Sequence of chain 18.C:
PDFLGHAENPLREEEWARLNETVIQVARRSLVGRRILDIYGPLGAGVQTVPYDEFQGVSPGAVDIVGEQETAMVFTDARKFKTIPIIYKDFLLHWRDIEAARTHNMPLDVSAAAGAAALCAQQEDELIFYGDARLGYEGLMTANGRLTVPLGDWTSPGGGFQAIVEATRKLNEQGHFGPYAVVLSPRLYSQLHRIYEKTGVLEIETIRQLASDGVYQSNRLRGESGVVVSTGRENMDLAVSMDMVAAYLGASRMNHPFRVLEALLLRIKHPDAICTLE

This protein binds this small molecule.
Small molecule (SMILES): CC(C)C[C@H](NC(=O)CN)C(=O)N[C@H](C(=O)N[C@H](C(=O)NCC(=O)N[C@@H](CO)C(=O)N[C@@H](CC(C)C)C(=O)N[C@@H](CCCN=C(N)N)C(=O)NCC=O)C(C)C)[C@@H](C)O

Binding-site contacts:
Ligand atom CG2 contacts residue MET259 of chain 18.C at 3.7 Å (hydrophobic).
Ligand atom CB contacts residue ARG49 of chain 18.C at 3.7 Å.
Ligand atom N contacts residue ARG49 of chain 18.C at 3.5 Å (salt-bridge).
Ligand atom O contacts residue ARG43 of chain 18.C at 3.3 Å (salt-bridge).
Ligand atom O contacts residue ARG50 of chain 18.C at 3.7 Å.
Ligand atom CA contacts residue ARG49 of chain 18.C at 3.7 Å.
Ligand atom O contacts residue ARG49 of chain 18.C at 3.0 Å (salt-bridge).
Ligand atom NH1 contacts residue ILE51 of chain 18.C at 3.5 Å (h-bond).
Ligand atom CZ contacts residue ASP228 of chain 18.C at 3.2 Å.
Ligand atom N contacts residue ARG49 of chain 18.C at 3.5 Å (salt-bridge).
Ligand atom NH2 contacts residue THR246 of chain 18.C at 2.8 Å (h-bond).
Ligand atom CB contacts residue ILE39 of chain 18.C at 3.7 Å (hydrophobic).
Ligand atom CG2 contacts residue ALA42 of chain 18.C at 3.7 Å (hydrophobic).
Ligand atom O contacts residue ILE54 of chain 18.C at 3.4 Å.
Ligand atom C contacts residue ILE39 of chain 18.C at 3.6 Å (hydrophobic).
Ligand atom OG1 contacts residue ASP258 of chain 18.C at 3.5 Å.
Ligand atom CA contacts residue ASP258 of chain 18.C at 3.3 Å.
Ligand atom O contacts residue ILE39 of chain 18.C at 3.5 Å.
Ligand atom NE contacts residue ASP53 of chain 18.C at 3.6 Å (salt-bridge).
Ligand atom CB contacts residue ARG49 of chain 18.C at 3.6 Å.
Ligand atom CB contacts residue MET259 of chain 18.C at 3.5 Å (hydrophobic).
Ligand atom C contacts residue ARG49 of chain 18.C at 3.5 Å.
Ligand atom NH1 contacts residue ARG50 of chain 18.C at 3.7 Å.
Ligand atom O contacts residue ARG43 of chain 18.C at 2.9 Å (salt-bridge).
Ligand atom CB contacts residue ASP258 of chain 18.C at 3.7 Å.
Ligand atom CD contacts residue ASP53 of chain 18.C at 3.3 Å.
Ligand atom CD2 contacts residue ARG43 of chain 18.C at 3.7 Å.
Ligand atom C contacts residue ASP258 of chain 18.C at 3.7 Å.
Ligand atom CA contacts residue ILE54 of chain 18.C at 3.7 Å (hydrophobic).
Ligand atom N contacts residue ASP258 of chain 18.C at 2.9 Å (salt-bridge).
Ligand atom NH2 contacts residue ASP228 of chain 18.C at 2.4 Å (salt-bridge).
Ligand atom N contacts residue ASP258 of chain 18.C at 3.2 Å (salt-bridge).
Ligand atom NH1 contacts residue ASP228 of chain 18.C at 3.2 Å (salt-bridge).
Ligand atom OG1 contacts residue MET259 of chain 18.C at 2.6 Å (h-bond).
Ligand atom N contacts residue ASP258 of chain 18.C at 3.7 Å.
Ligand atom N contacts residue ARG49 of chain 18.C at 3.7 Å.
Ligand atom CD1 contacts residue PRO57 of chain 18.C at 3.6 Å (hydrophobic).
Ligand atom N contacts residue ASP258 of chain 18.C at 3.3 Å (salt-bridge).
Ligand atom C contacts residue ILE54 of chain 18.C at 3.7 Å (hydrophobic).
Ligand atom NH1 contacts residue THR246 of chain 18.C at 3.5 Å.